Sequence of chain 1.V:
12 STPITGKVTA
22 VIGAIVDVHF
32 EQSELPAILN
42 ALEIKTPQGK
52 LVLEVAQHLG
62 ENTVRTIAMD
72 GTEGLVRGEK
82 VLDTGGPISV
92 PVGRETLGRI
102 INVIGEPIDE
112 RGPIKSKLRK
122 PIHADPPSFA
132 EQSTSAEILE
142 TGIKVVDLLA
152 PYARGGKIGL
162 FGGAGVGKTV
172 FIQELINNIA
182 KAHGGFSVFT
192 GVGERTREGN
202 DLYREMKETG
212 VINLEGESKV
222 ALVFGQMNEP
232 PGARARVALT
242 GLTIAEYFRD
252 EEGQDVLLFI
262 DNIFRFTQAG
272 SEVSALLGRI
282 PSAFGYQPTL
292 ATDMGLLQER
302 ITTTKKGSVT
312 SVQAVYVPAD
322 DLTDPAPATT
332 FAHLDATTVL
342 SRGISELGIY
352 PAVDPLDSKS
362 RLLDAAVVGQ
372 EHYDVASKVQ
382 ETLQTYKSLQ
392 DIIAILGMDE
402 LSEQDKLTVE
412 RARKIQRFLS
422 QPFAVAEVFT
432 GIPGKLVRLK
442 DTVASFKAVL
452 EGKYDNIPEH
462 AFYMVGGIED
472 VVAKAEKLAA

Sequence of chain 1.S:
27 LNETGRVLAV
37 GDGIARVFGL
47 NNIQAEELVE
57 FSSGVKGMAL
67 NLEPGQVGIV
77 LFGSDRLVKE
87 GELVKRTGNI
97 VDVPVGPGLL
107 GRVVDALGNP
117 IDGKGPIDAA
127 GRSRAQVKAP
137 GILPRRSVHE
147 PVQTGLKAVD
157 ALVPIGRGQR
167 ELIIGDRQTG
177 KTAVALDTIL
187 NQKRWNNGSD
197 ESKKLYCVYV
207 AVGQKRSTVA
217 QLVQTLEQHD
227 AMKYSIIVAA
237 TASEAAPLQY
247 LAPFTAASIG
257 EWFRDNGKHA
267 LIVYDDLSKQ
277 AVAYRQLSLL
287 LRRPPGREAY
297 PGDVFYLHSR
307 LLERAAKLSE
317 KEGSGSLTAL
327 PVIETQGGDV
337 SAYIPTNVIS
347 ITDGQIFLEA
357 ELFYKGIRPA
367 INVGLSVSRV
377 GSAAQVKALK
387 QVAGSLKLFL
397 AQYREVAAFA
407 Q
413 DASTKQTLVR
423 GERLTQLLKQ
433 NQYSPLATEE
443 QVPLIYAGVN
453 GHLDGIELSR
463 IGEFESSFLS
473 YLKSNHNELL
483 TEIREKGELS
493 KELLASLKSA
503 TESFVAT

Binding-site contacts:
Ligand atom O1A contacts residue THR178 of chain 1.S at 3.5 Å.
Ligand atom N3 contacts residue TYR374 of chain 1.V at 3.7 Å.
Ligand atom PA contacts residue GLY176 of chain 1.S at 3.8 Å.
Ligand atom O1G contacts residue GLN174 of chain 1.S at 3.3 Å (h-bond).
Ligand atom C2' contacts residue GLN434 of chain 1.S at 3.4 Å.
Ligand atom PB contacts residue MG1 of chain 1.WA at 3.1 Å.
Ligand atom O1A contacts residue ALA179 of chain 1.S at 2.7 Å (h-bond).
Ligand atom O2' contacts residue GLN434 of chain 1.S at 2.9 Å (h-bond).
Ligand atom C2 contacts residue TYR374 of chain 1.V at 3.5 Å (hydrophobic).
Ligand atom O2G contacts residue MG1 of chain 1.WA at 2.2 Å.
Ligand atom O3A contacts residue GLY176 of chain 1.S at 3.0 Å (h-bond).
Ligand atom PG contacts residue GLN174 of chain 1.S at 3.8 Å.
Ligand atom PB contacts residue THR178 of chain 1.S at 3.8 Å.
Ligand atom N1 contacts residue ARG364 of chain 1.S at 3.5 Å.
Ligand atom PG contacts residue MG1 of chain 1.WA at 3.5 Å.
Ligand atom C6 contacts residue ARG364 of chain 1.S at 3.6 Å.
Ligand atom N6 contacts residue ARG364 of chain 1.S at 3.5 Å.
Ligand atom O1G contacts residue LYS177 of chain 1.S at 3.7 Å.
Ligand atom N3B contacts residue GLN174 of chain 1.S at 3.1 Å (h-bond).
Ligand atom O4' contacts residue PHE359 of chain 1.S at 3.2 Å.
Ligand atom PB contacts residue LYS177 of chain 1.S at 3.8 Å.
Ligand atom C2 contacts residue ARG364 of chain 1.S at 3.6 Å.
Ligand atom N6 contacts residue GLN432 of chain 1.S at 2.9 Å (h-bond).
Ligand atom O1B contacts residue MG1 of chain 1.WA at 3.3 Å.
Ligand atom C6 contacts residue GLN432 of chain 1.S at 3.5 Å.
Ligand atom O2B contacts residue THR178 of chain 1.S at 2.9 Å (h-bond).
Ligand atom O1B contacts residue THR178 of chain 1.S at 3.4 Å (h-bond).
Ligand atom N1 contacts residue GLN432 of chain 1.S at 3.3 Å (h-bond).
Ligand atom N7 contacts residue ALA179 of chain 1.S at 3.4 Å.
Ligand atom O2B contacts residue MG1 of chain 1.WA at 2.2 Å.
Ligand atom N6 contacts residue PRO365 of chain 1.S at 3.6 Å (h-bond).
Ligand atom O1B contacts residue LYS177 of chain 1.S at 3.0 Å (salt-bridge).
Ligand atom N3B contacts residue MG1 of chain 1.WA at 3.8 Å.
Ligand atom C8 contacts residue GLN434 of chain 1.S at 3.8 Å.
Ligand atom C8 contacts residue ALA179 of chain 1.S at 3.4 Å (hydrophobic).
Ligand atom N9 contacts residue GLN434 of chain 1.S at 3.6 Å.
Ligand atom O5' contacts residue GLY176 of chain 1.S at 3.5 Å.
Ligand atom O1G contacts residue ARG173 of chain 1.S at 3.4 Å.
Ligand atom O3A contacts residue LYS177 of chain 1.S at 3.4 Å (salt-bridge).
Ligand atom C4 contacts residue GLN434 of chain 1.S at 3.9 Å.

The protein below binds the small molecule below.
Small molecule (SMILES): Nc1ncnc2c1ncn2[C@@H]1O[C@H](CO[P](=O)(O)O[P](=O)(O)NP(=O)(O)O)[C@@H](O)[C@H]1O